Sequence of chain 1.A:
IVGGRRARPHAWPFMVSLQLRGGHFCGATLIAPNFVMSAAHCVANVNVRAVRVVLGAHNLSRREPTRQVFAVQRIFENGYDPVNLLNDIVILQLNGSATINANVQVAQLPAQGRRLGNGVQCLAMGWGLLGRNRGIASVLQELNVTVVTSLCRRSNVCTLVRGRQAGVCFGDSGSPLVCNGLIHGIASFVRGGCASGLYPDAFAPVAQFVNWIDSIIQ

Binding-site contacts:
Ligand atom O4 contacts residue CYS179 of chain 1.A at 3.9 Å.
Ligand atom C2 contacts residue ASN144 of chain 1.A at 2.4 Å.
Ligand atom C8 contacts residue ASN144 of chain 1.A at 4.4 Å.
Ligand atom O3 contacts residue CYS122 of chain 1.A at 3.7 Å.
Ligand atom O5 contacts residue ASN144 of chain 1.A at 2.3 Å (h-bond).
Ligand atom O3 contacts residue ASN180 of chain 1.A at 2.8 Å (h-bond).
Ligand atom O4 contacts residue ASN180 of chain 1.A at 3.1 Å (h-bond).
Ligand atom O3 contacts residue CYS179 of chain 1.A at 3.5 Å.
Ligand atom C3 contacts residue LEU123 of chain 1.A at 4.4 Å (hydrophobic).
Ligand atom C4 contacts residue GLY181 of chain 1.A at 4.1 Å.
Ligand atom C7 contacts residue ASN144 of chain 1.A at 3.2 Å.
Ligand atom C5 contacts residue ASN144 of chain 1.A at 3.7 Å.
Ligand atom O4 contacts residue VAL178 of chain 1.A at 4.0 Å.
Ligand atom C3 contacts residue VAL178 of chain 1.A at 3.9 Å (hydrophobic).
Ligand atom O7 contacts residue GLN121 of chain 1.A at 3.0 Å (h-bond).
Ligand atom C1 contacts residue ASN144 of chain 1.A at 1.4 Å.
Ligand atom C6 contacts residue LEU123 of chain 1.A at 4.2 Å (hydrophobic).
Ligand atom C7 contacts residue GLN121 of chain 1.A at 4.2 Å.
Ligand atom O2 contacts residue GLN121 of chain 1.A at 3.4 Å (h-bond).
Ligand atom C3 contacts residue CYS122 of chain 1.A at 4.1 Å (hydrophobic).
Ligand atom N2 contacts residue ASN144 of chain 1.A at 2.9 Å (h-bond).
Ligand atom C4 contacts residue VAL178 of chain 1.A at 3.6 Å (hydrophobic).
Ligand atom O6 contacts residue LEU123 of chain 1.A at 4.1 Å.
Ligand atom O5 contacts residue LEU123 of chain 1.A at 4.0 Å.
Ligand atom C6 contacts residue VAL178 of chain 1.A at 3.8 Å (hydrophobic).
Ligand atom C4 contacts residue ASN180 of chain 1.A at 3.9 Å.
Ligand atom O3 contacts residue VAL178 of chain 1.A at 3.7 Å.
Ligand atom C5 contacts residue LEU123 of chain 1.A at 4.0 Å (hydrophobic).
Ligand atom C3 contacts residue ASN144 of chain 1.A at 3.8 Å.
Ligand atom O7 contacts residue ASN144 of chain 1.A at 3.0 Å (h-bond).
Ligand atom O4 contacts residue GLY181 of chain 1.A at 2.8 Å (h-bond).
Ligand atom C6 contacts residue TRP12 of chain 1.A at 3.6 Å (hydrophobic).
Ligand atom C2 contacts residue GLN121 of chain 1.A at 4.0 Å.
Ligand atom C4 contacts residue ASN144 of chain 1.A at 4.2 Å.
Ligand atom O3 contacts residue GLN121 of chain 1.A at 2.6 Å (h-bond).
Ligand atom C5 contacts residue VAL178 of chain 1.A at 4.5 Å (hydrophobic).
Ligand atom C3 contacts residue GLN121 of chain 1.A at 3.5 Å.
Ligand atom C3 contacts residue ASN180 of chain 1.A at 3.9 Å.
Ligand atom C6 contacts residue LEU123 of chain 1.A at 4.1 Å (hydrophobic).
Ligand atom C4 contacts residue CYS179 of chain 1.A at 4.4 Å (hydrophobic).

The protein below binds the small molecule below.
Small molecule (SMILES): CC(=O)N[C@H]1[C@H](O[C@H]2[C@H](O)[C@@H](NC(C)=O)CO[C@@H]2CO[C@@H]2O[C@@H](C)[C@@H](O)[C@@H](O)[C@@H]2O)O[C@H](CO)[C@@H](O[C@@H]2O[C@H](CO)[C@@H](O)[C@H](O)[C@@H]2O)[C@@H]1O